A protein and the small-molecule ligand that binds it are described below.
Small molecule (SMILES): CC(C)[C@H](NC(=O)N(C)Cc1cccc[nH+]1)C(=O)N[C@@H](Cc1ccccc1)C[C@H](O)[C@H](Cc1ccccc1)NC(=O)[C@@H](NC(=O)N(C)Cc1cccc[nH+]1)C(C)C

Sequence of chain 1.B:
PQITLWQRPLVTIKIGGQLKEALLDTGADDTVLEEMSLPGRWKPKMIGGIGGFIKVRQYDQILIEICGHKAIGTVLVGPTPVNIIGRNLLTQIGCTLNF

Sequence of chain 1.A:
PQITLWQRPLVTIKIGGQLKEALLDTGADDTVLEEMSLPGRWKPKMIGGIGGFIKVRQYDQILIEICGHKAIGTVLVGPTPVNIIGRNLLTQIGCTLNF

Binding-site contacts:
Ligand atom N10 contacts residue ARG8 of chain 1.A at 3.6 Å (salt-bridge).
Ligand atom C3 contacts residue ASP29 of chain 1.B at 3.6 Å.
Ligand atom O98 contacts residue ALA28 of chain 1.B at 3.4 Å.
Ligand atom O84 contacts residue GLY49 of chain 1.B at 3.5 Å.
Ligand atom N38 contacts residue GLY27 of chain 1.A at 3.1 Å (h-bond).
Ligand atom C7 contacts residue ARG8 of chain 1.B at 3.4 Å.
Ligand atom C47 contacts residue ASP25 of chain 1.B at 3.0 Å.
Ligand atom C15 contacts residue ARG8 of chain 1.A at 3.4 Å.
Ligand atom O2 contacts residue ALA28 of chain 1.A at 3.6 Å.
Ligand atom C13 contacts residue ARG8 of chain 1.A at 3.6 Å.
Ligand atom N10 contacts residue GLY27 of chain 1.B at 3.6 Å.
Ligand atom C2 contacts residue GLY48 of chain 1.B at 3.0 Å.
Ligand atom C14 contacts residue ARG8 of chain 1.A at 3.3 Å.
Ligand atom O98 contacts residue ASP29 of chain 1.B at 2.9 Å (salt-bridge).
Ligand atom O25 contacts residue GLY49 of chain 1.A at 3.5 Å.
Ligand atom C57 contacts residue GLY49 of chain 1.B at 3.7 Å.
Ligand atom C5 contacts residue ASP29 of chain 1.A at 3.4 Å.
Ligand atom C4 contacts residue GLY48 of chain 1.A at 3.1 Å.
Ligand atom N10 contacts residue ASP29 of chain 1.B at 3.4 Å (salt-bridge).
Ligand atom O2 contacts residue ASP29 of chain 1.A at 3.0 Å (salt-bridge).
Ligand atom N22 contacts residue GLY48 of chain 1.A at 3.0 Å (h-bond).
Ligand atom C14 contacts residue GLY27 of chain 1.B at 3.6 Å.
Ligand atom C8 contacts residue ARG8 of chain 1.A at 3.7 Å.
Ligand atom C12 contacts residue ARG8 of chain 1.A at 3.5 Å.
Ligand atom O2 contacts residue GLY27 of chain 1.A at 3.5 Å (h-bond).
Ligand atom C86 contacts residue ILE84 of chain 1.B at 3.6 Å (hydrophobic).
Ligand atom C49 contacts residue ASP25 of chain 1.A at 3.3 Å.
Ligand atom C49 contacts residue ASP25 of chain 1.B at 3.6 Å.
Ligand atom O98 contacts residue GLY27 of chain 1.B at 3.6 Å (h-bond).
Ligand atom C57 contacts residue ILE50 of chain 1.B at 3.7 Å (hydrophobic).
Ligand atom C45 contacts residue ILE50 of chain 1.A at 3.5 Å (hydrophobic).
Ligand atom O48 contacts residue GLY27 of chain 1.B at 3.5 Å.
Ligand atom N8 contacts residue ARG8 of chain 1.B at 3.4 Å (salt-bridge).
Ligand atom O48 contacts residue ASP25 of chain 1.B at 2.8 Å (salt-bridge).
Ligand atom C45 contacts residue GLY49 of chain 1.A at 3.6 Å.
Ligand atom O48 contacts residue ASP25 of chain 1.A at 2.7 Å (salt-bridge).
Ligand atom N81 contacts residue GLY48 of chain 1.B at 3.2 Å (h-bond).
Ligand atom C6 contacts residue ARG8 of chain 1.B at 3.4 Å.
Ligand atom C27 contacts residue ILE50 of chain 1.B at 3.6 Å (hydrophobic).
Ligand atom C52 contacts residue ASP25 of chain 1.A at 3.4 Å.